Binding-site contacts:
Ligand atom C2 contacts residue VAL296 of chain 20.B at 4.3 Å (hydrophobic).
Ligand atom O4 contacts residue ILE79 of chain 20.B at 3.8 Å.
Ligand atom C4 contacts residue GLY78 of chain 20.B at 3.3 Å.
Ligand atom C6 contacts residue ASN93 of chain 20.B at 3.2 Å.
Ligand atom C5 contacts residue ASN93 of chain 20.B at 4.0 Å.
Ligand atom O3 contacts residue GLY78 of chain 20.B at 3.0 Å.
Ligand atom C6 contacts residue TYR72 of chain 20.B at 3.9 Å (hydrophobic).
Ligand atom O3 contacts residue VAL296 of chain 20.B at 3.9 Å.
Ligand atom N5 contacts residue TYR72 of chain 20.B at 2.8 Å (h-bond).
Ligand atom C3 contacts residue HIS298 of chain 20.B at 3.5 Å.
Ligand atom C3 contacts residue GLY78 of chain 20.B at 3.8 Å.
Ligand atom O1A contacts residue GLY78 of chain 20.B at 3.9 Å.
Ligand atom O4 contacts residue ASN80 of chain 20.B at 4.3 Å.
Ligand atom C5 contacts residue TYR72 of chain 20.B at 3.7 Å (hydrophobic).
Ligand atom C1 contacts residue TYR72 of chain 20.B at 3.7 Å (hydrophobic).
Ligand atom O6 contacts residue ASN93 of chain 20.B at 3.5 Å (h-bond).
Ligand atom C1 contacts residue GLY78 of chain 20.B at 4.1 Å.
Ligand atom O3 contacts residue ARG77 of chain 20.B at 4.1 Å.
Ligand atom C9 contacts residue ARG77 of chain 20.B at 3.5 Å.
Ligand atom C11 contacts residue ASP85 of chain 20.C at 3.7 Å.
Ligand atom C3 contacts residue ARG77 of chain 20.B at 4.0 Å.
Ligand atom C11 contacts residue TYR72 of chain 20.B at 3.5 Å (hydrophobic).
Ligand atom C5 contacts residue ARG77 of chain 20.B at 4.2 Å.
Ligand atom C3 contacts residue GLY78 of chain 20.B at 3.8 Å.
Ligand atom C4 contacts residue TYR72 of chain 20.B at 3.9 Å (hydrophobic).
Ligand atom O3 contacts residue ASN80 of chain 20.B at 3.9 Å.
Ligand atom O1A contacts residue ARG77 of chain 20.B at 3.2 Å (salt-bridge).
Ligand atom C3 contacts residue VAL296 of chain 20.B at 3.5 Å (hydrophobic).
Ligand atom O1A contacts residue TYR72 of chain 20.B at 3.0 Å.
Ligand atom O1B contacts residue ARG77 of chain 20.B at 2.7 Å (salt-bridge).
Ligand atom O4 contacts residue THR291 of chain 20.B at 3.3 Å.
Ligand atom C4 contacts residue HIS298 of chain 20.B at 3.5 Å.
Ligand atom C1 contacts residue ARG77 of chain 20.B at 3.3 Å.
Ligand atom C10 contacts residue TYR72 of chain 20.B at 3.6 Å (hydrophobic).
Ligand atom O4 contacts residue VAL296 of chain 20.B at 4.2 Å.
Ligand atom O1B contacts residue TYR72 of chain 20.B at 3.8 Å.
Ligand atom O4 contacts residue HIS298 of chain 20.B at 3.1 Å (h-bond).
Ligand atom C4 contacts residue ARG77 of chain 20.B at 3.8 Å.
Ligand atom O4 contacts residue GLY78 of chain 20.B at 3.1 Å.
Ligand atom C2 contacts residue GLY78 of chain 20.B at 3.9 Å.

This protein binds this small molecule.
Small molecule (SMILES): CC(=O)N[C@H]1[C@H]([C@H](O)[C@H](O)CO)O[C@@](O[C@H]2[C@@H](O)[C@@H](CO)O[C@@H](O[C@H]3[C@H](O)[C@@H](O)[C@H](O)O[C@@H]3CO)[C@@H]2O)(C(=O)O)C[C@@H]1O

Sequence of chain 20.B:
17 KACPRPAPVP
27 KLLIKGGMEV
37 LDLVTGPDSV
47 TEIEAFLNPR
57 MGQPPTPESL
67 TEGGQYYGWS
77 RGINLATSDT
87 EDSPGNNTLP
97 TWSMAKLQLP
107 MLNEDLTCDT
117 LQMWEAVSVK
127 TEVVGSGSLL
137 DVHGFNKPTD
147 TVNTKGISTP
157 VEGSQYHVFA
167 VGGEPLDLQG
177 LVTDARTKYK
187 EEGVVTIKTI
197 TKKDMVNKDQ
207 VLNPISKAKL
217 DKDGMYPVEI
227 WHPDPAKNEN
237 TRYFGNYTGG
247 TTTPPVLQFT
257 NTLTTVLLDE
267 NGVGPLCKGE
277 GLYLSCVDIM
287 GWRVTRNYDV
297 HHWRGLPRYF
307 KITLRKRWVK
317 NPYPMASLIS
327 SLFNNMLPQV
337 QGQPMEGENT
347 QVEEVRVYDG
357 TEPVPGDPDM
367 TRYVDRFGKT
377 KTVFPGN

Sequence of chain 20.C:
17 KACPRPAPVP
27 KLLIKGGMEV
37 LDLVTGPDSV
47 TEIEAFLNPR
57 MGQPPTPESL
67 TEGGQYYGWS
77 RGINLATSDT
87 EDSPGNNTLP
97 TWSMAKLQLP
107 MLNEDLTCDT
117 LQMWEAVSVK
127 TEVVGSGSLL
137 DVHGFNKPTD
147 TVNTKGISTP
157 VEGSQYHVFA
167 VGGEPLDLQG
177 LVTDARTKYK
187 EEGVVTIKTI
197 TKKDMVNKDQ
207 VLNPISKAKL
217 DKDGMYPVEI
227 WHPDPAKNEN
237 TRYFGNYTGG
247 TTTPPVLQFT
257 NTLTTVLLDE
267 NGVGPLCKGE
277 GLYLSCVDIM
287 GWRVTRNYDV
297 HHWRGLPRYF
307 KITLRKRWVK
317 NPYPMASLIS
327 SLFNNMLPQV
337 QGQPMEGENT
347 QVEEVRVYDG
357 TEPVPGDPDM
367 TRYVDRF